The protein below binds the small molecule below.
Small molecule (SMILES): Nc1ncnc2c1ncn2[C@@H]1O[C@H](COP(=O)(O)O)[C@@H](OP(=O)(O)O)[C@H]1O

Sequence of chain 1.A:
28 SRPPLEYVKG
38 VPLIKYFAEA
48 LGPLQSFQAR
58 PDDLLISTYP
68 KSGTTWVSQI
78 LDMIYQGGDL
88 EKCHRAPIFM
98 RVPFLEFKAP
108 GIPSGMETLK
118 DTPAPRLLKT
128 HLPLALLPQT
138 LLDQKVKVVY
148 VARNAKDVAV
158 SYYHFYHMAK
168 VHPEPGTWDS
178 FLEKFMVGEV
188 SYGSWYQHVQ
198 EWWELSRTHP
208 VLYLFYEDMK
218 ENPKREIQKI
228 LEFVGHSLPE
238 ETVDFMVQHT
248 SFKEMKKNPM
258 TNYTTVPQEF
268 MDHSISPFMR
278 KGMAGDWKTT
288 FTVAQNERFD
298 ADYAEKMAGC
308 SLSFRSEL

Binding-site contacts:
Ligand atom O5' contacts residue GLY70 of chain 1.A at 3.5 Å (h-bond).
Ligand atom O2' contacts residue PHE249 of chain 1.A at 3.5 Å.
Ligand atom O4P contacts residue PHE275 of chain 1.A at 3.6 Å.
Ligand atom O1P contacts residue ARG277 of chain 1.A at 3.0 Å (salt-bridge).
Ligand atom O5P contacts residue THR72 of chain 1.A at 2.6 Å (h-bond).
Ligand atom O6P contacts residue GLY70 of chain 1.A at 3.1 Å (h-bond).
Ligand atom N6 contacts residue PHE249 of chain 1.A at 3.4 Å (h-bond).
Ligand atom O3' contacts residue ARG150 of chain 1.A at 3.2 Å (salt-bridge).
Ligand atom O6P contacts residue SER69 of chain 1.A at 3.2 Å (h-bond).
Ligand atom O5P contacts residue THR71 of chain 1.A at 3.4 Å (h-bond).
Ligand atom C8 contacts residue MET276 of chain 1.A at 3.3 Å (hydrophobic).
Ligand atom N6 contacts residue THR247 of chain 1.A at 2.8 Å (h-bond).
Ligand atom O2P contacts residue GLY279 of chain 1.A at 2.7 Å (h-bond).
Ligand atom N3 contacts residue TYR213 of chain 1.A at 2.9 Å (h-bond).
Ligand atom O6P contacts residue LYS68 of chain 1.A at 3.3 Å (salt-bridge).
Ligand atom O2' contacts residue ARG277 of chain 1.A at 3.2 Å (salt-bridge).
Ligand atom O3P contacts residue ARG277 of chain 1.A at 3.4 Å (salt-bridge).
Ligand atom O3P contacts residue ARG150 of chain 1.A at 2.8 Å (salt-bridge).
Ligand atom N6 contacts residue SER248 of chain 1.A at 3.5 Å.
Ligand atom P2 contacts residue THR71 of chain 1.A at 3.6 Å.
Ligand atom C5' contacts residue LYS68 of chain 1.A at 3.7 Å.
Ligand atom N6 contacts residue MET252 of chain 1.A at 3.4 Å (h-bond).
Ligand atom O5' contacts residue LYS68 of chain 1.A at 3.4 Å.
Ligand atom C6 contacts residue TRP73 of chain 1.A at 3.5 Å (hydrophobic).
Ligand atom O1P contacts residue SER158 of chain 1.A at 2.7 Å (h-bond).
Ligand atom O2P contacts residue ARG277 of chain 1.A at 3.5 Å.
Ligand atom N6 contacts residue TRP73 of chain 1.A at 3.4 Å.
Ligand atom O4P contacts residue LYS68 of chain 1.A at 2.7 Å (salt-bridge).
Ligand atom O2P contacts residue LYS278 of chain 1.A at 2.7 Å (salt-bridge).
Ligand atom O2' contacts residue GLY279 of chain 1.A at 3.6 Å.
Ligand atom P1 contacts residue SER158 of chain 1.A at 3.5 Å.
Ligand atom O5P contacts residue PHE275 of chain 1.A at 3.7 Å.
Ligand atom C2 contacts residue TYR213 of chain 1.A at 3.5 Å (hydrophobic).
Ligand atom N3 contacts residue GLY279 of chain 1.A at 3.6 Å.
Ligand atom O6P contacts residue THR71 of chain 1.A at 2.6 Å (h-bond).
Ligand atom P2 contacts residue LYS68 of chain 1.A at 3.7 Å.
Ligand atom C2 contacts residue TRP73 of chain 1.A at 3.4 Å (hydrophobic).
Ligand atom N7 contacts residue MET276 of chain 1.A at 3.5 Å (h-bond).
Ligand atom N1 contacts residue TRP73 of chain 1.A at 3.5 Å.
Ligand atom O3' contacts residue SER158 of chain 1.A at 3.5 Å (h-bond).